A protein and the small-molecule ligand that binds it are described below.
Small molecule (SMILES): CC(=O)N[C@@H]1[C@@H](O)[C@H](O)[C@@H](CO)O[C@H]1O

Binding-site contacts:
Ligand atom C5 contacts residue GLN804 of chain 1.B at 3.6 Å.
Ligand atom C1 contacts residue SER803 of chain 1.B at 3.6 Å.
Ligand atom C4 contacts residue ASN801 of chain 1.B at 4.2 Å.
Ligand atom C8 contacts residue ASN801 of chain 1.B at 4.1 Å.
Ligand atom N2 contacts residue ASN801 of chain 1.B at 2.9 Å (h-bond).
Ligand atom C3 contacts residue ASN801 of chain 1.B at 3.8 Å.
Ligand atom C7 contacts residue ASN801 of chain 1.B at 3.3 Å.
Ligand atom C5 contacts residue ASN801 of chain 1.B at 3.7 Å.
Ligand atom C2 contacts residue ASN801 of chain 1.B at 2.5 Å.
Ligand atom O7 contacts residue ASN801 of chain 1.B at 3.4 Å (h-bond).
Ligand atom C1 contacts residue ASN801 of chain 1.B at 1.4 Å.
Ligand atom O5 contacts residue GLN804 of chain 1.B at 4.3 Å.
Ligand atom C7 contacts residue SER803 of chain 1.B at 4.3 Å.
Ligand atom N2 contacts residue SER803 of chain 1.B at 3.4 Å (h-bond).
Ligand atom C2 contacts residue SER803 of chain 1.B at 3.9 Å.
Ligand atom C3 contacts residue SER803 of chain 1.B at 4.1 Å.
Ligand atom C6 contacts residue GLN804 of chain 1.B at 3.3 Å.
Ligand atom O5 contacts residue ASN801 of chain 1.B at 2.4 Å (h-bond).

Sequence of chain 1.B:
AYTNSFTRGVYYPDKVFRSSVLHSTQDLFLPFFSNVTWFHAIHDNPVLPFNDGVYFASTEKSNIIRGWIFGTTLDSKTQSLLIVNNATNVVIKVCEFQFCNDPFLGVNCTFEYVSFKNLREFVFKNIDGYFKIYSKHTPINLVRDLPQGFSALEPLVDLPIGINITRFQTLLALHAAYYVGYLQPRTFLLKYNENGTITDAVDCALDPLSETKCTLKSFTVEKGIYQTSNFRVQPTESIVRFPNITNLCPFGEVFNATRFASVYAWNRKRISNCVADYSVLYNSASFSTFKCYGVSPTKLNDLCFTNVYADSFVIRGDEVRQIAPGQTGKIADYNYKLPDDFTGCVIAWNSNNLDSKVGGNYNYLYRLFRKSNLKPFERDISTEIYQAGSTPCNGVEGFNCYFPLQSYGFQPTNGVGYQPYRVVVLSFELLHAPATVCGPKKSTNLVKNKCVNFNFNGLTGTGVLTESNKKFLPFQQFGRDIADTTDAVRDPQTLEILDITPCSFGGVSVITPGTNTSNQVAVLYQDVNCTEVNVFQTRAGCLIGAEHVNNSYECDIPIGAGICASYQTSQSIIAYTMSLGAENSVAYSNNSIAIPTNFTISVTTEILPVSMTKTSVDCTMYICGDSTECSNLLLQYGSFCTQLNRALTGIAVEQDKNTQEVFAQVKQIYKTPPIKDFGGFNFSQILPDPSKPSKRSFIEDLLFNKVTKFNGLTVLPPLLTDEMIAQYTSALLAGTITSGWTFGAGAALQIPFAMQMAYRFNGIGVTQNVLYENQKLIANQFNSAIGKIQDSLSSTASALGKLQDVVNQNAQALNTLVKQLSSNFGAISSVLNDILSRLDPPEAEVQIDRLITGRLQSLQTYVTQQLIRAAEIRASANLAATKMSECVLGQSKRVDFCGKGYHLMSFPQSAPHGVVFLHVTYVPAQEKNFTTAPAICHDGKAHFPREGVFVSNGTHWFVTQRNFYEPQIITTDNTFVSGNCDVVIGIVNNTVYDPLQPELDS